Binding-site contacts:
Ligand atom C8 contacts residue SER49 of chain 1.A at 3.5 Å.
Ligand atom C8 contacts residue LEU40 of chain 1.A at 3.5 Å (hydrophobic).
Ligand atom C7 contacts residue ASN47 of chain 1.A at 3.2 Å.
Ligand atom C7 contacts residue LEU40 of chain 1.A at 4.3 Å (hydrophobic).
Ligand atom C2 contacts residue ASN47 of chain 1.A at 2.4 Å.
Ligand atom C1 contacts residue ASN47 of chain 1.A at 1.4 Å.
Ligand atom C7 contacts residue SER49 of chain 1.A at 4.3 Å.
Ligand atom C1 contacts residue TYR45 of chain 1.A at 4.4 Å (hydrophobic).
Ligand atom C4 contacts residue ASN47 of chain 1.A at 4.2 Å.
Ligand atom C8 contacts residue SER48 of chain 1.A at 4.3 Å.
Ligand atom N2 contacts residue ASN47 of chain 1.A at 2.9 Å (h-bond).
Ligand atom C5 contacts residue ASN47 of chain 1.A at 3.7 Å.
Ligand atom O7 contacts residue SER48 of chain 1.A at 3.2 Å.
Ligand atom O5 contacts residue ASN47 of chain 1.A at 2.4 Å (h-bond).
Ligand atom O7 contacts residue LEU40 of chain 1.A at 4.4 Å.
Ligand atom O7 contacts residue SER49 of chain 1.A at 3.6 Å.
Ligand atom C8 contacts residue ASN47 of chain 1.A at 4.3 Å.
Ligand atom C3 contacts residue ASN47 of chain 1.A at 3.8 Å.
Ligand atom O7 contacts residue ASN47 of chain 1.A at 2.8 Å (h-bond).
Ligand atom C7 contacts residue ASN42 of chain 1.A at 4.4 Å.
Ligand atom C7 contacts residue SER48 of chain 1.A at 4.2 Å.
Ligand atom N2 contacts residue ASN42 of chain 1.A at 4.0 Å.

Sequence of chain 1.A:
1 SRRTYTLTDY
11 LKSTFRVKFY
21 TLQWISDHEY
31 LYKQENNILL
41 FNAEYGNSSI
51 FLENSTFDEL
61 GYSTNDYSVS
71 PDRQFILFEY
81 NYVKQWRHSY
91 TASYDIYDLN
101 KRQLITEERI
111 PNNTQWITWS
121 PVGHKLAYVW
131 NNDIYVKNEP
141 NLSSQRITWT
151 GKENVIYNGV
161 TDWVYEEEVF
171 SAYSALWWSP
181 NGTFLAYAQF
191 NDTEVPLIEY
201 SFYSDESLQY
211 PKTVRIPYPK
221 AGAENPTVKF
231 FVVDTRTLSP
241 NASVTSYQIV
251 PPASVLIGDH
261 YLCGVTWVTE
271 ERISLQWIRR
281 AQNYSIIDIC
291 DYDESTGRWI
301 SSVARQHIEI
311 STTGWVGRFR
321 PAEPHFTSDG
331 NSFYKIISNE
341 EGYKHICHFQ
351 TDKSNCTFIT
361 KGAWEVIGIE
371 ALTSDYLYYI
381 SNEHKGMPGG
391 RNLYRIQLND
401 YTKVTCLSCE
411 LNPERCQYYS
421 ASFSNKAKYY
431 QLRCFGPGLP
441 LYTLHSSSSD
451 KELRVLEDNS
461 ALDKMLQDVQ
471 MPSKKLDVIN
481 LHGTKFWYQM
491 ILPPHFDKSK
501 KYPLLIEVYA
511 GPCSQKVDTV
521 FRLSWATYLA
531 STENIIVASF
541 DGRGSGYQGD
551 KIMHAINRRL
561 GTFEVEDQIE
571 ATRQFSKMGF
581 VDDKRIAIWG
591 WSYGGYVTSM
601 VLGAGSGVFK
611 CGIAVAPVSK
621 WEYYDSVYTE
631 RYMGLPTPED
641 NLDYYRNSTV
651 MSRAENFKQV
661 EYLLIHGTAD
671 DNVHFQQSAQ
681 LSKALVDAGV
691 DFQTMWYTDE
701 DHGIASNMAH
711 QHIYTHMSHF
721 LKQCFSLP

The small molecule below binds the protein below.
Small molecule (SMILES): CC(=O)N[C@@H]1[C@@H](O)[C@H](O)[C@@H](CO)O[C@H]1O